Binding-site contacts:
Ligand atom O5 contacts residue ASN72 of chain 1.F at 2.3 Å (h-bond).
Ligand atom N2 contacts residue ASN72 of chain 1.F at 3.4 Å (h-bond).
Ligand atom C1 contacts residue ASN72 of chain 1.F at 1.4 Å.
Ligand atom C5 contacts residue ASN72 of chain 1.F at 3.5 Å.
Ligand atom C4 contacts residue ASN72 of chain 1.F at 4.3 Å.
Ligand atom C3 contacts residue ASN72 of chain 1.F at 4.0 Å.
Ligand atom C2 contacts residue ASN72 of chain 1.F at 2.8 Å.

This protein binds this small molecule.
Small molecule (SMILES): CC(=O)N[C@@H]1[C@@H](O)[C@H](O)[C@@H](CO)O[C@H]1O

Sequence of chain 1.F:
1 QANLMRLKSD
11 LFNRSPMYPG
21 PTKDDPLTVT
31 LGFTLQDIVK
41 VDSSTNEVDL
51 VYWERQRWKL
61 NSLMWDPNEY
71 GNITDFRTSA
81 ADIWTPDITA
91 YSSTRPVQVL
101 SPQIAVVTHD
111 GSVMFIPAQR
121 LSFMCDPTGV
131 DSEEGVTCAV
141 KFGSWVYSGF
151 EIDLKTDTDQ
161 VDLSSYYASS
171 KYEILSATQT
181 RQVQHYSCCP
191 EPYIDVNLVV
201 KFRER